The protein below binds the small molecule below.
Small molecule (SMILES): CCOc1cc(-c2ccccc2)nc2c(F)c(-c3nc(C4CC(C)(O)C4)n4ccnc(N)c34)ccc12

Sequence of chain 1.H:
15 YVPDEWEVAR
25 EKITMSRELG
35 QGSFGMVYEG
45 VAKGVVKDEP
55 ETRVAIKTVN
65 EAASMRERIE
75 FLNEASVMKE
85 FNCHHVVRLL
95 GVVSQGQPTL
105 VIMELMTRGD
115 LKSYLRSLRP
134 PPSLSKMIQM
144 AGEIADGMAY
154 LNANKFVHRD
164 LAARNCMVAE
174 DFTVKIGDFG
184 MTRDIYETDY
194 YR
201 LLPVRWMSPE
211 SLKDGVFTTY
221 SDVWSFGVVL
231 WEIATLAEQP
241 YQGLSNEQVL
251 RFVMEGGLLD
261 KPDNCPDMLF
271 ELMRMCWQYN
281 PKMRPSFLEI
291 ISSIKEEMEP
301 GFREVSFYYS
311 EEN

Binding-site contacts:
Ligand atom C32 contacts residue MET82 of chain 1.H at 3.6 Å (hydrophobic).
Ligand atom C20 contacts residue MET170 of chain 1.H at 3.5 Å (hydrophobic).
Ligand atom C27 contacts residue MET170 of chain 1.H at 3.7 Å (hydrophobic).
Ligand atom C19 contacts residue LEU33 of chain 1.H at 3.5 Å (hydrophobic).
Ligand atom C18 contacts residue MET170 of chain 1.H at 3.3 Å (hydrophobic).
Ligand atom C20 contacts residue MET110 of chain 1.H at 3.4 Å (hydrophobic).
Ligand atom N21 contacts residue MET110 of chain 1.H at 3.1 Å (h-bond).
Ligand atom C5 contacts residue PHE75 of chain 1.H at 3.4 Å (hydrophobic).
Ligand atom N21 contacts residue ALA59 of chain 1.H at 3.4 Å.
Ligand atom F13 contacts residue LYS61 of chain 1.H at 2.5 Å.
Ligand atom C9 contacts residue LYS61 of chain 1.H at 3.4 Å.
Ligand atom C19 contacts residue MET170 of chain 1.H at 3.3 Å (hydrophobic).
Ligand atom C4 contacts residue LYS61 of chain 1.H at 3.5 Å.
Ligand atom C10 contacts residue VAL91 of chain 1.H at 3.5 Å (hydrophobic).
Ligand atom C27 contacts residue VAL41 of chain 1.H at 3.7 Å (hydrophobic).
Ligand atom C02 contacts residue GLN35 of chain 1.H at 3.1 Å.
Ligand atom F13 contacts residue VAL41 of chain 1.H at 3.5 Å.
Ligand atom C12 contacts residue MET107 of chain 1.H at 3.7 Å (hydrophobic).
Ligand atom C20 contacts residue LEU33 of chain 1.H at 3.6 Å (hydrophobic).
Ligand atom C15 contacts residue GLN35 of chain 1.H at 3.6 Å.
Ligand atom N30 contacts residue MET170 of chain 1.H at 3.1 Å.
Ligand atom C11 contacts residue MET107 of chain 1.H at 3.6 Å (hydrophobic).
Ligand atom N2 contacts residue LYS61 of chain 1.H at 2.6 Å (salt-bridge).
Ligand atom C02 contacts residue LEU33 of chain 1.H at 3.7 Å (hydrophobic).
Ligand atom C35 contacts residue ILE179 of chain 1.H at 3.3 Å (hydrophobic).
Ligand atom C16 contacts residue GLN35 of chain 1.H at 3.5 Å.
Ligand atom C11 contacts residue LYS61 of chain 1.H at 3.4 Å.
Ligand atom C22 contacts residue MET170 of chain 1.H at 3.6 Å (hydrophobic).
Ligand atom N28 contacts residue ALA59 of chain 1.H at 3.6 Å.
Ligand atom C1 contacts residue LYS61 of chain 1.H at 3.5 Å.
Ligand atom C03 contacts residue GLY180 of chain 1.H at 3.0 Å.
Ligand atom C22 contacts residue ALA59 of chain 1.H at 3.5 Å (hydrophobic).
Ligand atom C35 contacts residue VAL91 of chain 1.H at 3.6 Å (hydrophobic).
Ligand atom O29 contacts residue GLN35 of chain 1.H at 3.6 Å.
Ligand atom O01 contacts residue MET82 of chain 1.H at 3.5 Å.
Ligand atom C35 contacts residue VAL90 of chain 1.H at 3.5 Å (hydrophobic).
Ligand atom N28 contacts residue GLU108 of chain 1.H at 3.0 Å (salt-bridge).
Ligand atom C7 contacts residue GLU78 of chain 1.H at 3.7 Å.
Ligand atom C02 contacts residue GLY34 of chain 1.H at 3.1 Å.
Ligand atom O01 contacts residue GLY180 of chain 1.H at 3.5 Å.